Sequence of chain 1.E:
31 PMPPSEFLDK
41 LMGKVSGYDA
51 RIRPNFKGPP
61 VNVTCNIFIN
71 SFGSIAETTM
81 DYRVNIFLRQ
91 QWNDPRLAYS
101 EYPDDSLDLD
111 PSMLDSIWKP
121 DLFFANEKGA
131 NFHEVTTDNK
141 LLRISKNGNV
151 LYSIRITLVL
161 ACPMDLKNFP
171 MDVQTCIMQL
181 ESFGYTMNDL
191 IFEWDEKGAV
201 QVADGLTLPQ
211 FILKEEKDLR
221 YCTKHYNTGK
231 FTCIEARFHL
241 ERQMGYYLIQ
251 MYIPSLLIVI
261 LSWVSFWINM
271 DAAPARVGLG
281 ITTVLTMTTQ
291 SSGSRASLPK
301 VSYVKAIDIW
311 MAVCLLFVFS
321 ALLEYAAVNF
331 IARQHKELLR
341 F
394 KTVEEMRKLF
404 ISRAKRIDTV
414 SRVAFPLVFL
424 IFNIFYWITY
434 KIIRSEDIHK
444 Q

Binding-site contacts:
Ligand atom C8A contacts residue SER320 of chain 1.E at 4.4 Å.
Ligand atom C3A contacts residue GLU324 of chain 1.E at 4.4 Å.
Ligand atom O1B contacts residue VAL413 of chain 1.E at 4.3 Å.
Ligand atom C6A contacts residue SER320 of chain 1.E at 3.5 Å.
Ligand atom C7A contacts residue PHE319 of chain 1.E at 3.6 Å (hydrophobic).
Ligand atom C6B contacts residue PHE418 of chain 1.E at 4.0 Å (hydrophobic).
Ligand atom C2A contacts residue GLU324 of chain 1.E at 4.5 Å.
Ligand atom C5B contacts residue PHE418 of chain 1.E at 4.4 Å (hydrophobic).
Ligand atom C7A contacts residue SER320 of chain 1.E at 4.2 Å.
Ligand atom O1B contacts residue ILE410 of chain 1.E at 4.4 Å.
Ligand atom C2B contacts residue VAL413 of chain 1.E at 4.3 Å (hydrophobic).
Ligand atom C8B contacts residue VAL421 of chain 1.E at 4.0 Å (hydrophobic).
Ligand atom C8A contacts residue PHE319 of chain 1.E at 3.9 Å (hydrophobic).
Ligand atom C4A contacts residue SER320 of chain 1.E at 4.0 Å.
Ligand atom C3A contacts residue LEU323 of chain 1.E at 4.0 Å (hydrophobic).

The protein below binds the small molecule below.
Small molecule (SMILES): CCCCCCCC(=O)OC[C@H](COP(=O)(O)O[C@@H]1[C@H](O)[C@H](O)[C@@H](OP(=O)(O)O)[C@H](OP(=O)(O)O)[C@H]1O)OC(=O)CCCCCCC